Sequence of chain 1.G:
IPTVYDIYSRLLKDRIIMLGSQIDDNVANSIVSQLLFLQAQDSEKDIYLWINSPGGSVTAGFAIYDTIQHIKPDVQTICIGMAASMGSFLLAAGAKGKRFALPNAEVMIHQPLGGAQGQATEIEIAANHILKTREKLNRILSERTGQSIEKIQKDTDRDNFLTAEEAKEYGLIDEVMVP

Sequence of chain 1.F:
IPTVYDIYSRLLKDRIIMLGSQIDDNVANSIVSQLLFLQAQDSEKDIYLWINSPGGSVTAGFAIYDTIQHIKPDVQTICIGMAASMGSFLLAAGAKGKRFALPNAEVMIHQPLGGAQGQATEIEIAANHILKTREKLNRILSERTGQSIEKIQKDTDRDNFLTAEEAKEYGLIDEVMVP

The protein below binds the small molecule below.
Small molecule (SMILES): C[C@H]1C(=O)N(Cc2cccc3ccccc23)C[C@@H]2N(C(=O)NCc3ccc(F)cc3)CCC(=O)N21

Binding-site contacts:
Ligand atom C34 contacts residue LEU24 of chain 1.F at 3.7 Å (hydrophobic).
Ligand atom O19 contacts residue MET190 of chain 1.F at 3.0 Å.
Ligand atom F33 contacts residue ARG23 of chain 1.F at 3.3 Å.
Ligand atom C31 contacts residue ARG23 of chain 1.F at 3.4 Å.
Ligand atom C14 contacts residue ILE93 of chain 1.F at 3.4 Å (hydrophobic).
Ligand atom C16 contacts residue ILE29 of chain 1.F at 3.9 Å (hydrophobic).
Ligand atom C25 contacts residue ILE29 of chain 1.F at 3.8 Å (hydrophobic).
Ligand atom C29 contacts residue ASP27 of chain 1.F at 3.4 Å.
Ligand atom C18 contacts residue TYR61 of chain 1.F at 3.7 Å (hydrophobic).
Ligand atom C22 contacts residue TYR61 of chain 1.F at 3.6 Å (hydrophobic).
Ligand atom C35 contacts residue ILE29 of chain 1.F at 3.6 Å (hydrophobic).
Ligand atom C13 contacts residue ILE93 of chain 1.F at 3.4 Å (hydrophobic).
Ligand atom F33 contacts residue LEU24 of chain 1.F at 3.5 Å.
Ligand atom C32 contacts residue ARG23 of chain 1.F at 3.7 Å.
Ligand atom C11 contacts residue HIS83 of chain 1.G at 3.6 Å.
Ligand atom N20 contacts residue ILE29 of chain 1.F at 3.6 Å.
Ligand atom N03 contacts residue TYR61 of chain 1.F at 3.8 Å.
Ligand atom C15 contacts residue LEU49 of chain 1.G at 3.7 Å (hydrophobic).
Ligand atom C30 contacts residue ALA53 of chain 1.G at 3.3 Å (hydrophobic).
Ligand atom C29 contacts residue ALA53 of chain 1.G at 3.3 Å (hydrophobic).
Ligand atom C15 contacts residue TRP63 of chain 1.F at 3.7 Å (hydrophobic).
Ligand atom C15 contacts residue ILE93 of chain 1.F at 3.5 Å (hydrophobic).
Ligand atom O26 contacts residue LEU49 of chain 1.G at 3.8 Å.
Ligand atom C28 contacts residue ASP27 of chain 1.F at 3.6 Å.
Ligand atom C16 contacts residue LEU49 of chain 1.G at 3.8 Å (hydrophobic).
Ligand atom O24 contacts residue TYR61 of chain 1.F at 2.9 Å (h-bond).
Ligand atom C28 contacts residue ALA53 of chain 1.G at 3.5 Å (hydrophobic).
Ligand atom C13 contacts residue LEU49 of chain 1.G at 3.9 Å (hydrophobic).
Ligand atom C23 contacts residue TYR61 of chain 1.F at 3.4 Å (hydrophobic).
Ligand atom N06 contacts residue TYR61 of chain 1.F at 3.6 Å.
Ligand atom C17 contacts residue TRP63 of chain 1.F at 3.4 Å (hydrophobic).
Ligand atom C35 contacts residue ALA53 of chain 1.G at 3.8 Å (hydrophobic).
Ligand atom C31 contacts residue ASP27 of chain 1.F at 3.2 Å.
Ligand atom C07 contacts residue ILE91 of chain 1.F at 3.1 Å (hydrophobic).
Ligand atom C21 contacts residue TYR61 of chain 1.F at 3.7 Å (hydrophobic).
Ligand atom C30 contacts residue ASP27 of chain 1.F at 2.9 Å.
Ligand atom C16 contacts residue TRP63 of chain 1.F at 3.1 Å (hydrophobic).
Ligand atom C17 contacts residue ILE29 of chain 1.F at 3.8 Å (hydrophobic).
Ligand atom C21 contacts residue ILE29 of chain 1.F at 3.7 Å (hydrophobic).
Ligand atom F33 contacts residue PHE50 of chain 1.G at 3.7 Å.